A small-molecule ligand and the protein it binds are described below.
Small molecule (SMILES): OC[C@H](O)C(O)[C@@H](O)CO

Sequence of chain 1.A:
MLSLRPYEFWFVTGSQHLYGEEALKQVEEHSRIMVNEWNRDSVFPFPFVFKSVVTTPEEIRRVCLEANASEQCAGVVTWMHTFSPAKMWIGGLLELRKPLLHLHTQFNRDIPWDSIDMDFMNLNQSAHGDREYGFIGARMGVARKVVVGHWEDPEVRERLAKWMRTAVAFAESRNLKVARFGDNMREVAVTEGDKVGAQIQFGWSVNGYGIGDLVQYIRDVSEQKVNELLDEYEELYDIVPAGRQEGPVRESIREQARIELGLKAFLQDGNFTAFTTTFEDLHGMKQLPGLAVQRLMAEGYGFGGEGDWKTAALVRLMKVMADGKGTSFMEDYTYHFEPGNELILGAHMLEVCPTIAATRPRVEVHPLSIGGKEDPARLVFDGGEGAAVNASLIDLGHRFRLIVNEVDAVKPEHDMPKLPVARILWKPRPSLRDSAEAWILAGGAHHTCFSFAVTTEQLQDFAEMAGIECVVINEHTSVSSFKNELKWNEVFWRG

Sequence of chain 1.D:
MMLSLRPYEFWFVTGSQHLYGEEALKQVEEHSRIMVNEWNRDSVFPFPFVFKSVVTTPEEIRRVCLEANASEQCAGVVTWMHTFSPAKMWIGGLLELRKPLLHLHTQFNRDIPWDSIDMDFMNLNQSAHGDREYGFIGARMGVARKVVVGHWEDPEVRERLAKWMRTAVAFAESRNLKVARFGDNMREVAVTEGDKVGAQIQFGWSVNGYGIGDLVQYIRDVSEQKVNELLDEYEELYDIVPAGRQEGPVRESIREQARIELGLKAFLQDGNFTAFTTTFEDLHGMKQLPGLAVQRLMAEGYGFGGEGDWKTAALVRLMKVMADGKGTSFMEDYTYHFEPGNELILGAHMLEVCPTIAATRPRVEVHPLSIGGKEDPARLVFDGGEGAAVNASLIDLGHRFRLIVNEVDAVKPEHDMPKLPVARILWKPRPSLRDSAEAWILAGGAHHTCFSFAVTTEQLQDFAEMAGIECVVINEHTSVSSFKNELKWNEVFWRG

Binding-site contacts:
Ligand atom O3 contacts residue PHE84 of chain 1.A at 4.0 Å.
Ligand atom C1 contacts residue GLU332 of chain 1.D at 3.5 Å.
Ligand atom O3 contacts residue GLN126 of chain 1.A at 3.2 Å (h-bond).
Ligand atom C1 contacts residue MN1 of chain 1.O at 3.2 Å.
Ligand atom O5 contacts residue MET186 of chain 1.D at 3.6 Å.
Ligand atom O1 contacts residue HIS447 of chain 1.D at 2.8 Å (h-bond).
Ligand atom O5 contacts residue TYR20 of chain 1.A at 3.1 Å (h-bond).
Ligand atom C1 contacts residue HIS447 of chain 1.D at 3.7 Å.
Ligand atom C5 contacts residue TYR20 of chain 1.A at 3.9 Å (hydrophobic).
Ligand atom O5 contacts residue LEU19 of chain 1.A at 3.5 Å.
Ligand atom O4 contacts residue MET350 of chain 1.D at 3.8 Å.
Ligand atom C2 contacts residue GLU307 of chain 1.D at 3.8 Å.
Ligand atom O2 contacts residue MET350 of chain 1.D at 3.9 Å.
Ligand atom C2 contacts residue HIS129 of chain 1.A at 3.7 Å.
Ligand atom O1 contacts residue GLU307 of chain 1.D at 3.3 Å (salt-bridge).
Ligand atom O2 contacts residue GLU332 of chain 1.D at 3.3 Å (salt-bridge).
Ligand atom C2 contacts residue MN1 of chain 1.O at 3.2 Å.
Ligand atom O1 contacts residue GLU332 of chain 1.D at 3.1 Å (salt-bridge).
Ligand atom C1 contacts residue GLU307 of chain 1.D at 3.7 Å.
Ligand atom C3 contacts residue TYR20 of chain 1.A at 3.8 Å (hydrophobic).
Ligand atom C5 contacts residue MET186 of chain 1.D at 3.5 Å (hydrophobic).
Ligand atom O4 contacts residue ILE371 of chain 1.D at 3.8 Å.
Ligand atom C4 contacts residue GLU307 of chain 1.D at 3.8 Å.
Ligand atom O1 contacts residue MN1 of chain 1.O at 2.2 Å.
Ligand atom O1 contacts residue HIS448 of chain 1.D at 3.1 Å (h-bond).
Ligand atom O3 contacts residue HIS129 of chain 1.A at 2.7 Å (h-bond).
Ligand atom O2 contacts residue HIS349 of chain 1.D at 3.9 Å.
Ligand atom O2 contacts residue GLU307 of chain 1.D at 2.8 Å (salt-bridge).
Ligand atom C4 contacts residue TYR20 of chain 1.A at 3.8 Å (hydrophobic).
Ligand atom O2 contacts residue MN1 of chain 1.O at 2.6 Å.
Ligand atom C5 contacts residue GLN17 of chain 1.A at 4.0 Å.
Ligand atom O5 contacts residue GLN17 of chain 1.A at 2.7 Å (h-bond).
Ligand atom O5 contacts residue PHE84 of chain 1.A at 3.3 Å.
Ligand atom C4 contacts residue MET350 of chain 1.D at 3.9 Å (hydrophobic).
Ligand atom O4 contacts residue TYR20 of chain 1.A at 3.1 Å (h-bond).
Ligand atom C1 contacts residue PHE84 of chain 1.A at 3.7 Å (hydrophobic).
Ligand atom C3 contacts residue HIS129 of chain 1.A at 3.6 Å.
Ligand atom C5 contacts residue LEU19 of chain 1.A at 3.5 Å (hydrophobic).
Ligand atom O3 contacts residue TYR20 of chain 1.A at 3.1 Å (h-bond).
Ligand atom C2 contacts residue GLU332 of chain 1.D at 3.3 Å.